The small molecule below binds the protein below.
Small molecule (SMILES): CC(C)C[C@H](N)C(=O)N[C@@H](CO)C(=O)N[C@@H](CO)C(=O)N1CCC[C@H]1C(=O)N[C@H](C(=O)N[C@H](C(=O)N[C@@H](CCCCN)C(=O)N[C@@H](CO)C(=O)N[C@H](C=O)Cc1ccccc1)[C@@H](C)O)C(C)C

Sequence of chain 1.A:
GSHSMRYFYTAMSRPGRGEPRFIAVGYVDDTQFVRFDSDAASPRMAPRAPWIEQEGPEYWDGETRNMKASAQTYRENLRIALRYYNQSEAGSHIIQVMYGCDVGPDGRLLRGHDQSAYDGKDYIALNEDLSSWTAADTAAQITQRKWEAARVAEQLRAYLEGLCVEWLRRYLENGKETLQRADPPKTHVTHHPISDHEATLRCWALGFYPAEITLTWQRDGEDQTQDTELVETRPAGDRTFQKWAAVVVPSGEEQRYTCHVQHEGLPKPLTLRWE

Sequence of chain 1.D:
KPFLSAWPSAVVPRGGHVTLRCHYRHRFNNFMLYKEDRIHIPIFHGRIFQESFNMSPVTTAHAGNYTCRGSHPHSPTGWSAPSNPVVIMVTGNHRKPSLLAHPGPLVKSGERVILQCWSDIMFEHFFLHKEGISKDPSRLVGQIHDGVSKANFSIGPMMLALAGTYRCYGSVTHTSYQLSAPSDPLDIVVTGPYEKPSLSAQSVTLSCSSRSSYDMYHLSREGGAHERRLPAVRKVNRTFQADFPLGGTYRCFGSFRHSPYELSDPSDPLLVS

Binding-site contacts:
Ligand atom C contacts residue TYR159 of chain 1.A at 3.4 Å (hydrophobic).
Ligand atom NZ contacts residue ASP114 of chain 1.A at 2.9 Å (salt-bridge).
Ligand atom CD1 contacts residue GLU63 of chain 1.A at 3.2 Å.
Ligand atom CA contacts residue TYR171 of chain 1.A at 3.6 Å (hydrophobic).
Ligand atom N contacts residue TYR99 of chain 1.A at 2.9 Å (h-bond).
Ligand atom N contacts residue TYR7 of chain 1.A at 3.3 Å (h-bond).
Ligand atom CA contacts residue TYR99 of chain 1.A at 3.5 Å (hydrophobic).
Ligand atom O contacts residue TYR7 of chain 1.A at 3.4 Å.
Ligand atom C contacts residue TRP147 of chain 1.A at 3.6 Å (hydrophobic).
Ligand atom CE contacts residue TRP147 of chain 1.A at 3.5 Å (hydrophobic).
Ligand atom N contacts residue TYR159 of chain 1.A at 3.5 Å (h-bond).
Ligand atom CB contacts residue TYR74 of chain 1.A at 3.4 Å (hydrophobic).
Ligand atom C contacts residue LYS146 of chain 1.A at 3.4 Å.
Ligand atom N contacts residue ASN77 of chain 1.A at 2.8 Å (h-bond).
Ligand atom C contacts residue TYR84 of chain 1.A at 3.5 Å (hydrophobic).
Ligand atom OG contacts residue GLU63 of chain 1.A at 2.6 Å (salt-bridge).
Ligand atom OG contacts residue ASN66 of chain 1.A at 2.8 Å (h-bond).
Ligand atom CB contacts residue TRP167 of chain 1.A at 3.6 Å (hydrophobic).
Ligand atom CA contacts residue TYR7 of chain 1.A at 3.2 Å (hydrophobic).
Ligand atom C contacts residue TYR7 of chain 1.A at 3.2 Å (hydrophobic).
Ligand atom N contacts residue TYR171 of chain 1.A at 2.8 Å (h-bond).
Ligand atom O contacts residue TYR159 of chain 1.A at 2.3 Å (h-bond).
Ligand atom CB contacts residue ASN77 of chain 1.A at 3.4 Å.
Ligand atom CB contacts residue TYR99 of chain 1.A at 3.3 Å (hydrophobic).
Ligand atom C contacts residue ASN66 of chain 1.A at 3.5 Å.
Ligand atom O contacts residue ASN77 of chain 1.A at 3.0 Å (h-bond).
Ligand atom CD2 contacts residue TRP167 of chain 1.A at 3.3 Å (hydrophobic).
Ligand atom NZ contacts residue TRP147 of chain 1.A at 3.6 Å.
Ligand atom O contacts residue LYS146 of chain 1.A at 2.9 Å (salt-bridge).
Ligand atom N contacts residue GLU63 of chain 1.A at 2.9 Å (salt-bridge).
Ligand atom O contacts residue ASN66 of chain 1.A at 2.9 Å (h-bond).
Ligand atom N contacts residue TYR7 of chain 1.A at 2.8 Å (h-bond).
Ligand atom CB contacts residue GLU63 of chain 1.A at 3.4 Å.
Ligand atom O contacts residue TRP147 of chain 1.A at 2.7 Å (h-bond).
Ligand atom CB contacts residue TYR159 of chain 1.A at 3.6 Å (hydrophobic).
Ligand atom O contacts residue ILE80 of chain 1.A at 3.2 Å.
Ligand atom CG contacts residue GLU63 of chain 1.A at 3.6 Å.
Ligand atom C contacts residue TYR159 of chain 1.A at 3.5 Å (hydrophobic).
Ligand atom OG contacts residue MET67 of chain 1.A at 3.5 Å.
Ligand atom O contacts residue TYR159 of chain 1.A at 3.6 Å.